A protein and the small-molecule ligand that binds it are described below.
Small molecule (SMILES): CC(=O)N[C@H]1[C@H](O[C@H]2[C@H](O)[C@@H](NC(C)=O)CO[C@@H]2CO)O[C@H](CO)[C@@H](O)[C@@H]1O

Sequence of chain 1.Q:
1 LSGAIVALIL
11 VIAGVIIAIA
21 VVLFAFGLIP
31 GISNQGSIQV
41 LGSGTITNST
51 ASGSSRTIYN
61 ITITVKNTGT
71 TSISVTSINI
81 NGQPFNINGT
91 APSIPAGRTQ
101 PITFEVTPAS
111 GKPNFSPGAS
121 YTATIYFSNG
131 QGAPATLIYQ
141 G

Binding-site contacts:
Ligand atom C3 contacts residue ASN60 of chain 1.Q at 3.8 Å.
Ligand atom C2 contacts residue ASN60 of chain 1.Q at 2.5 Å.
Ligand atom N2 contacts residue ASN60 of chain 1.Q at 2.9 Å (h-bond).
Ligand atom C5 contacts residue GLU105 of chain 1.Q at 3.0 Å.
Ligand atom C4 contacts residue ASN60 of chain 1.Q at 4.3 Å.
Ligand atom C6 contacts residue GLU105 of chain 1.Q at 3.5 Å.
Ligand atom O7 contacts residue ASN60 of chain 1.Q at 4.3 Å.
Ligand atom C1 contacts residue GLU105 of chain 1.Q at 3.2 Å.
Ligand atom O5 contacts residue THR103 of chain 1.Q at 3.9 Å.
Ligand atom O5 contacts residue GLU105 of chain 1.Q at 2.7 Å (salt-bridge).
Ligand atom O6 contacts residue GLU105 of chain 1.Q at 2.9 Å (salt-bridge).
Ligand atom O7 contacts residue THR47 of chain 1.Q at 4.3 Å.
Ligand atom O5 contacts residue ASN60 of chain 1.Q at 2.4 Å (h-bond).
Ligand atom C1 contacts residue ASN60 of chain 1.Q at 1.4 Å.
Ligand atom C8 contacts residue ASN60 of chain 1.Q at 3.7 Å.
Ligand atom C4 contacts residue GLU105 of chain 1.Q at 4.4 Å.
Ligand atom C7 contacts residue ASN60 of chain 1.Q at 3.4 Å.
Ligand atom C5 contacts residue ASN60 of chain 1.Q at 3.7 Å.
Ligand atom O7 contacts residue ASN48 of chain 1.Q at 4.4 Å.
Ligand atom C8 contacts residue SER49 of chain 1.Q at 3.5 Å.